The protein below binds the small molecule below.
Small molecule (SMILES): O=c1[nH]cnc2nc[nH]c12

Sequence of chain 3.A:
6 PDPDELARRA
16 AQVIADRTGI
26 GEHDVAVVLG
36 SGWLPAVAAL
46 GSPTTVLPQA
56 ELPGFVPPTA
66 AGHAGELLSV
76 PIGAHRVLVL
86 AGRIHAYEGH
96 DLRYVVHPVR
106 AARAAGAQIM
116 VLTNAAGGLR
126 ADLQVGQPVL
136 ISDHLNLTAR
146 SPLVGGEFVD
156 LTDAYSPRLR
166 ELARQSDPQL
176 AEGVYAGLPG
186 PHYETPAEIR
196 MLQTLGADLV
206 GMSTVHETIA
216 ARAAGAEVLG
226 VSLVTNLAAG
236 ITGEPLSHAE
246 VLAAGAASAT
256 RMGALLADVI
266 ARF

Binding-site contacts:
Ligand atom C5 contacts residue GLY122 of chain 3.A at 3.5 Å.
Ligand atom C2 contacts residue VAL205 of chain 3.A at 4.0 Å (hydrophobic).
Ligand atom N7 contacts residue ALA121 of chain 3.A at 3.6 Å.
Ligand atom C2 contacts residue GLY206 of chain 3.A at 3.9 Å.
Ligand atom C5 contacts residue ASN231 of chain 3.A at 3.9 Å.
Ligand atom C2 contacts residue TYR188 of chain 3.A at 3.8 Å (hydrophobic).
Ligand atom N7 contacts residue ASN231 of chain 3.A at 2.9 Å (h-bond).
Ligand atom O6 contacts residue GLY122 of chain 3.A at 3.4 Å.
Ligand atom C6 contacts residue VAL205 of chain 3.A at 3.8 Å (hydrophobic).
Ligand atom C4 contacts residue TYR188 of chain 3.A at 3.8 Å (hydrophobic).
Ligand atom C8 contacts residue GLY122 of chain 3.A at 4.1 Å.
Ligand atom C8 contacts residue ASN231 of chain 3.A at 3.7 Å.
Ligand atom N3 contacts residue MET207 of chain 3.A at 3.4 Å.
Ligand atom C8 contacts residue THR230 of chain 3.A at 3.5 Å.
Ligand atom C2 contacts residue GLU189 of chain 3.A at 3.1 Å.
Ligand atom N1 contacts residue GLU189 of chain 3.A at 2.6 Å (salt-bridge).
Ligand atom N3 contacts residue TYR188 of chain 3.A at 4.0 Å.
Ligand atom C2 contacts residue MET207 of chain 3.A at 3.6 Å (hydrophobic).
Ligand atom C5 contacts residue VAL205 of chain 3.A at 3.8 Å (hydrophobic).
Ligand atom N7 contacts residue GLY122 of chain 3.A at 3.4 Å (h-bond).
Ligand atom O6 contacts residue LEU241 of chain 3.A at 3.5 Å.
Ligand atom N7 contacts residue THR230 of chain 3.A at 3.6 Å.
Ligand atom N9 contacts residue ALA120 of chain 3.A at 3.7 Å.
Ligand atom N1 contacts residue VAL205 of chain 3.A at 3.8 Å.
Ligand atom N3 contacts residue VAL205 of chain 3.A at 4.0 Å.
Ligand atom O6 contacts residue GLU189 of chain 3.A at 3.8 Å.
Ligand atom C5 contacts residue TYR188 of chain 3.A at 3.9 Å (hydrophobic).
Ligand atom N3 contacts residue GLY206 of chain 3.A at 3.5 Å.
Ligand atom C6 contacts residue TYR188 of chain 3.A at 3.9 Å (hydrophobic).
Ligand atom C6 contacts residue ASN231 of chain 3.A at 4.0 Å.
Ligand atom C6 contacts residue GLU189 of chain 3.A at 3.7 Å.
Ligand atom C8 contacts residue ALA121 of chain 3.A at 3.9 Å (hydrophobic).
Ligand atom O6 contacts residue VAL205 of chain 3.A at 3.9 Å.
Ligand atom N1 contacts residue TYR188 of chain 3.A at 3.8 Å.
Ligand atom C6 contacts residue GLY122 of chain 3.A at 3.7 Å.
Ligand atom C4 contacts residue VAL205 of chain 3.A at 3.9 Å (hydrophobic).
Ligand atom C4 contacts residue GLY206 of chain 3.A at 4.1 Å.
Ligand atom O6 contacts residue ASN231 of chain 3.A at 3.0 Å (h-bond).
Ligand atom C8 contacts residue ALA120 of chain 3.A at 3.8 Å (hydrophobic).
Ligand atom C8 contacts residue VAL246 of chain 3.A at 3.9 Å (hydrophobic).